Binding-site contacts:
Ligand atom O7 contacts residue DMU1 of chain 1.S at 4.2 Å.
Ligand atom C7 contacts residue TRP114 of chain 1.B at 4.1 Å (hydrophobic).
Ligand atom C1 contacts residue DMU1 of chain 1.S at 4.3 Å.
Ligand atom C10 contacts residue DMU1 of chain 1.S at 3.5 Å.
Ligand atom O3 contacts residue TRP114 of chain 1.B at 3.6 Å.
Ligand atom C5 contacts residue TRP114 of chain 1.B at 3.9 Å (hydrophobic).
Ligand atom O4 contacts residue GLN113 of chain 1.B at 3.7 Å.
Ligand atom O2 contacts residue PRO135 of chain 1.B at 3.5 Å.
Ligand atom C7 contacts residue GLN113 of chain 1.B at 4.1 Å.
Ligand atom O61 contacts residue DMU1 of chain 1.S at 3.2 Å (h-bond).
Ligand atom C3 contacts residue DMU1 of chain 1.S at 3.7 Å.
Ligand atom O55 contacts residue GLN113 of chain 1.B at 4.5 Å.
Ligand atom C10 contacts residue GLN113 of chain 1.B at 4.4 Å.
Ligand atom C11 contacts residue PRO135 of chain 1.B at 4.4 Å (hydrophobic).
Ligand atom O1 contacts residue DMU1 of chain 1.S at 2.8 Å (h-bond).
Ligand atom O55 contacts residue DMU1 of chain 1.S at 4.0 Å.
Ligand atom C11 contacts residue DMU1 of chain 1.S at 4.0 Å.
Ligand atom O4 contacts residue TYR115 of chain 1.B at 4.3 Å.
Ligand atom O3 contacts residue TYR115 of chain 1.B at 3.9 Å.
Ligand atom C9 contacts residue DMU1 of chain 1.S at 4.0 Å.
Ligand atom O3 contacts residue GLN113 of chain 1.B at 2.5 Å (h-bond).
Ligand atom O6 contacts residue DMU1 of chain 1.S at 4.0 Å.
Ligand atom C5 contacts residue GLN113 of chain 1.B at 3.2 Å.
Ligand atom C57 contacts residue DMU1 of chain 1.S at 4.2 Å.
Ligand atom O4 contacts residue TRP114 of chain 1.B at 3.0 Å (h-bond).
Ligand atom C2 contacts residue DMU1 of chain 1.S at 4.2 Å.
Ligand atom C8 contacts residue TRP114 of chain 1.B at 4.2 Å (hydrophobic).

Sequence of chain 1.B:
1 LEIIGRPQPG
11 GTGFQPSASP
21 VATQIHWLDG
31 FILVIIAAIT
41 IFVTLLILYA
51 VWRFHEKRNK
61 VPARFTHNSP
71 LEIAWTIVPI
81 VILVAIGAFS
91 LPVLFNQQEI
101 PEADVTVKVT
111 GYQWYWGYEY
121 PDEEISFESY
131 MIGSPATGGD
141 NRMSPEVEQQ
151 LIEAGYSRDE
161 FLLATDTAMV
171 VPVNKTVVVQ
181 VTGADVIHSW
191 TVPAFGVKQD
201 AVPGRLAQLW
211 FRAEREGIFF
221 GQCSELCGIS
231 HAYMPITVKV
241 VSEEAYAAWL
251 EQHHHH

A protein and the small-molecule ligand that binds it are described below.
Small molecule (SMILES): CCCCCCCCCCO[C@@H]1O[C@H](CO)[C@@H](O[C@H]2O[C@H](CO)[C@@H](O)[C@H](O)[C@H]2O)[C@H](O)[C@H]1O